Sequence of chain 1.A:
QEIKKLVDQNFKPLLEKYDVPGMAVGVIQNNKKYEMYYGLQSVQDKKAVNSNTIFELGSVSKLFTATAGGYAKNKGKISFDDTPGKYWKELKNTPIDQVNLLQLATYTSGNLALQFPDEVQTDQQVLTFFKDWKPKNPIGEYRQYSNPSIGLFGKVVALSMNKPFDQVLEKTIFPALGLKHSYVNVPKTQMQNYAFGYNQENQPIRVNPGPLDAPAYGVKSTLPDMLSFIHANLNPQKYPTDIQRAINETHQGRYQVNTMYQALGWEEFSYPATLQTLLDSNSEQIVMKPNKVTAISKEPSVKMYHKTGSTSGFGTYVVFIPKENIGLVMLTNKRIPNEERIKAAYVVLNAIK

A small-molecule ligand and the protein it binds are described below.
Small molecule (SMILES): O=P(O)(O)OB(O)CNS(=O)(=O)c1ccc(-c2nnn[nH]2)cc1C(F)(F)F

Binding-site contacts:
Ligand atom C11 contacts residue SER319 of chain 1.A at 3.6 Å.
Ligand atom F22 contacts residue THR318 of chain 1.A at 3.2 Å.
Ligand atom B1 contacts residue SER66 of chain 1.A at 1.5 Å.
Ligand atom O3 contacts residue TYR152 of chain 1.A at 2.9 Å (h-bond).
Ligand atom N5 contacts residue SER317 of chain 1.A at 3.8 Å.
Ligand atom O2 contacts residue GLY316 of chain 1.A at 3.7 Å.
Ligand atom F22 contacts residue ARG342 of chain 1.A at 3.0 Å.
Ligand atom F22 contacts residue SER317 of chain 1.A at 3.5 Å.
Ligand atom O2 contacts residue SER317 of chain 1.A at 2.9 Å (h-bond).
Ligand atom N17 contacts residue VAL214 of chain 1.A at 3.5 Å.
Ligand atom C15 contacts residue SER319 of chain 1.A at 3.9 Å.
Ligand atom C11 contacts residue THR318 of chain 1.A at 3.8 Å.
Ligand atom N19 contacts residue VAL214 of chain 1.A at 3.6 Å.
Ligand atom F23 contacts residue ARG342 of chain 1.A at 3.3 Å.
Ligand atom O7 contacts residue GLN122 of chain 1.A at 2.7 Å (h-bond).
Ligand atom N16 contacts residue SER319 of chain 1.A at 3.0 Å (h-bond).
Ligand atom O2 contacts residue GLY65 of chain 1.A at 3.8 Å.
Ligand atom C20 contacts residue ARG342 of chain 1.A at 3.6 Å.
Ligand atom F22 contacts residue SER319 of chain 1.A at 3.5 Å.
Ligand atom C4 contacts residue SER66 of chain 1.A at 2.3 Å.
Ligand atom O5 contacts residue SER317 of chain 1.A at 3.8 Å.
Ligand atom F21 contacts residue SER317 of chain 1.A at 3.3 Å.
Ligand atom N5 contacts residue SER66 of chain 1.A at 3.6 Å.
Ligand atom C4 contacts residue LYS69 of chain 1.A at 3.9 Å.
Ligand atom O5 contacts residue THR315 of chain 1.A at 2.8 Å (h-bond).
Ligand atom N16 contacts residue THR318 of chain 1.A at 3.9 Å.
Ligand atom O3 contacts residue SER66 of chain 1.A at 2.3 Å (h-bond).
Ligand atom N18 contacts residue ASN215 of chain 1.A at 2.9 Å (h-bond).
Ligand atom O2 contacts residue SER66 of chain 1.A at 2.3 Å (h-bond).
Ligand atom N18 contacts residue VAL214 of chain 1.A at 3.2 Å.
Ligand atom C10 contacts residue SER317 of chain 1.A at 3.6 Å.
Ligand atom C20 contacts residue SER317 of chain 1.A at 3.7 Å.
Ligand atom O7 contacts residue ASN154 of chain 1.A at 3.0 Å (h-bond).
Ligand atom O6 contacts residue TYR152 of chain 1.A at 3.7 Å.
Ligand atom O5 contacts residue GLY316 of chain 1.A at 3.4 Å.
Ligand atom S6 contacts residue GLN122 of chain 1.A at 3.8 Å.
Ligand atom O6 contacts residue THR315 of chain 1.A at 3.7 Å.
Ligand atom O7 contacts residue LEU121 of chain 1.A at 3.8 Å.
Ligand atom N17 contacts residue ASN215 of chain 1.A at 3.4 Å (h-bond).
Ligand atom B1 contacts residue TYR152 of chain 1.A at 3.6 Å.